A protein and the small-molecule ligand that binds it are described below.
Small molecule (SMILES): CCc1nc(N)nc(N)c1C#CCc1cc(OC)ccc1OC

Binding-site contacts:
Ligand atom C3 contacts residue GLU32 of chain 1.A at 3.6 Å.
Ligand atom N2 contacts residue PHE36 of chain 1.A at 3.5 Å.
Ligand atom N2 contacts residue ILE9 of chain 1.A at 3.5 Å (h-bond).
Ligand atom C5 contacts residue PHE36 of chain 1.A at 3.7 Å (hydrophobic).
Ligand atom C1 contacts residue NDP1 of chain 1.C at 3.5 Å.
Ligand atom C8 contacts residue LEU25 of chain 1.A at 3.4 Å (hydrophobic).
Ligand atom C4 contacts residue MET33 of chain 1.A at 3.6 Å (hydrophobic).
Ligand atom N7 contacts residue ILE9 of chain 1.A at 3.0 Å (h-bond).
Ligand atom N2 contacts residue NDP1 of chain 1.C at 3.6 Å (h-bond).
Ligand atom N2 contacts residue ALA11 of chain 1.A at 3.8 Å.
Ligand atom N8 contacts residue GLU32 of chain 1.A at 2.8 Å (salt-bridge).
Ligand atom C9 contacts residue NDP1 of chain 1.C at 3.8 Å.
Ligand atom C4 contacts residue LEU69 of chain 1.A at 3.7 Å (hydrophobic).
Ligand atom N8 contacts residue THR140 of chain 1.A at 3.7 Å.
Ligand atom C9 contacts residue PHE36 of chain 1.A at 3.7 Å (hydrophobic).
Ligand atom C6 contacts residue NDP1 of chain 1.C at 3.8 Å.
Ligand atom C14 contacts residue ILE62 of chain 1.A at 3.8 Å (hydrophobic).
Ligand atom C17 contacts residue MET33 of chain 1.A at 3.5 Å (hydrophobic).
Ligand atom C13 contacts residue ILE62 of chain 1.A at 3.6 Å (hydrophobic).
Ligand atom C6 contacts residue PHE36 of chain 1.A at 3.5 Å (hydrophobic).
Ligand atom C3 contacts residue VAL10 of chain 1.A at 3.7 Å (hydrophobic).
Ligand atom C5 contacts residue GLU32 of chain 1.A at 3.5 Å.
Ligand atom N7 contacts residue ILE121 of chain 1.A at 3.0 Å (h-bond).
Ligand atom C7 contacts residue GLU32 of chain 1.A at 3.4 Å.
Ligand atom N4 contacts residue PHE36 of chain 1.A at 3.7 Å.
Ligand atom N8 contacts residue VAL10 of chain 1.A at 3.3 Å.
Ligand atom N2 contacts residue VAL10 of chain 1.A at 3.3 Å.
Ligand atom C18 contacts residue ILE62 of chain 1.A at 3.8 Å (hydrophobic).
Ligand atom N4 contacts residue GLU32 of chain 1.A at 2.7 Å (salt-bridge).
Ligand atom C3 contacts residue PHE36 of chain 1.A at 3.8 Å (hydrophobic).
Ligand atom N7 contacts residue TYR127 of chain 1.A at 3.3 Å (h-bond).
Ligand atom C1 contacts residue PHE36 of chain 1.A at 3.3 Å (hydrophobic).
Ligand atom C3 contacts residue ALA11 of chain 1.A at 3.7 Å (hydrophobic).
Ligand atom N8 contacts residue ALA11 of chain 1.A at 3.5 Å (h-bond).
Ligand atom C2 contacts residue NDP1 of chain 1.C at 3.5 Å.
Ligand atom O2 contacts residue MET33 of chain 1.A at 3.4 Å.
Ligand atom N7 contacts residue PHE36 of chain 1.A at 3.6 Å.
Ligand atom C2 contacts residue SER61 of chain 1.A at 3.3 Å.
Ligand atom N7 contacts residue NDP1 of chain 1.C at 3.7 Å.
Ligand atom C1 contacts residue ILE9 of chain 1.A at 3.7 Å (hydrophobic).

Sequence of chain 1.A:
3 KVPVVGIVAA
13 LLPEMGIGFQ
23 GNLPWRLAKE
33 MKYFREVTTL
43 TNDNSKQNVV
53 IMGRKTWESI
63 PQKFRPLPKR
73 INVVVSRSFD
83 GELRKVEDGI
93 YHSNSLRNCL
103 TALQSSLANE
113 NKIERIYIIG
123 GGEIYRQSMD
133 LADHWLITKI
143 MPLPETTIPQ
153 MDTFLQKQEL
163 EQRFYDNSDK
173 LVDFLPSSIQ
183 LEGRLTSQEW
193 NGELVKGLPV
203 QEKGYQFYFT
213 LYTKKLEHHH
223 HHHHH